Sequence of chain 1.B:
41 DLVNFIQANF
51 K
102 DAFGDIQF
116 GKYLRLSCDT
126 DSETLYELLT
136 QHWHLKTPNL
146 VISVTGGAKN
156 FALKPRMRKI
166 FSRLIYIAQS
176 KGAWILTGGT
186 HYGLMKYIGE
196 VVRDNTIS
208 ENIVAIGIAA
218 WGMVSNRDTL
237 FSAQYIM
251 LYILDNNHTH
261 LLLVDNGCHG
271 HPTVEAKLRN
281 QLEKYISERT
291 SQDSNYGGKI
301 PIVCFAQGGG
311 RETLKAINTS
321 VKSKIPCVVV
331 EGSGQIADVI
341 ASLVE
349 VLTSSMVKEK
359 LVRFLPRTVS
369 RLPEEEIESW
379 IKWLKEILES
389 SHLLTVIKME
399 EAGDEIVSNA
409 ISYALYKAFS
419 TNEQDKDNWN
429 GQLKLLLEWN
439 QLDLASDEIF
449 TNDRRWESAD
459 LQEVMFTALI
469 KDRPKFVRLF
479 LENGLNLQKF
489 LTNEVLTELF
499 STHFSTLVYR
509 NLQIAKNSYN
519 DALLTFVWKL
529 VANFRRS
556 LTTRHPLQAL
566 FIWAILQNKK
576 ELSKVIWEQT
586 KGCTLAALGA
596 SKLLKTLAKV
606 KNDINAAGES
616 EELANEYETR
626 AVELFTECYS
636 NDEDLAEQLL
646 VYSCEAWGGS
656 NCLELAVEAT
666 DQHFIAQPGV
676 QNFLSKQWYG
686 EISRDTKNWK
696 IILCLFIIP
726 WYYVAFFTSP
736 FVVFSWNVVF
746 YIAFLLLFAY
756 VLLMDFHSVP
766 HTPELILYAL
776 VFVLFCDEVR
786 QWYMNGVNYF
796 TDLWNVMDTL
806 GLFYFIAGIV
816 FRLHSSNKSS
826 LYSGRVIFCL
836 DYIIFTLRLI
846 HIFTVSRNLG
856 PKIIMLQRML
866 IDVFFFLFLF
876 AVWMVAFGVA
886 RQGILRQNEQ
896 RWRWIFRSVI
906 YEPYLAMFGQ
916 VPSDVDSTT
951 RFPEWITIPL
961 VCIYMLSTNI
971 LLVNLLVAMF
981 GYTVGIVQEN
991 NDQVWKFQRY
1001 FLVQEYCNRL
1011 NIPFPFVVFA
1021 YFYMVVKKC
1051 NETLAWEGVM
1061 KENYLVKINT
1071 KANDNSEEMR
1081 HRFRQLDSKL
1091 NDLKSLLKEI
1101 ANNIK

Binding-site contacts:
Ligand atom C3A contacts residue PHE739 of chain 1.B at 4.2 Å (hydrophobic).
Ligand atom O51 contacts residue ARG999 of chain 1.B at 2.7 Å (salt-bridge).
Ligand atom O1 contacts residue ASN693 of chain 1.B at 3.9 Å.
Ligand atom P5 contacts residue SER680 of chain 1.B at 3.8 Å.
Ligand atom O6 contacts residue TYR684 of chain 1.B at 4.1 Å.
Ligand atom O11 contacts residue SER851 of chain 1.B at 2.8 Å (h-bond).
Ligand atom O11 contacts residue ASN853 of chain 1.B at 3.9 Å.
Ligand atom O51 contacts residue ARG689 of chain 1.B at 4.2 Å.
Ligand atom C7B contacts residue ILE747 of chain 1.B at 4.2 Å (hydrophobic).
Ligand atom C1C contacts residue SER851 of chain 1.B at 3.8 Å.
Ligand atom C2A contacts residue PHE736 of chain 1.B at 3.7 Å (hydrophobic).
Ligand atom O13 contacts residue ASN693 of chain 1.B at 4.0 Å.
Ligand atom P4 contacts residue ARG852 of chain 1.B at 4.1 Å.
Ligand atom P5 contacts residue ARG689 of chain 1.B at 3.4 Å.
Ligand atom O41 contacts residue LYS606 of chain 1.C at 2.4 Å (salt-bridge).
Ligand atom O53 contacts residue ARG689 of chain 1.B at 3.4 Å (salt-bridge).
Ligand atom C3A contacts residue PHE736 of chain 1.B at 3.6 Å (hydrophobic).
Ligand atom O1A contacts residue ILE697 of chain 1.B at 3.9 Å.
Ligand atom P5 contacts residue LYS606 of chain 1.C at 3.9 Å.
Ligand atom C2 contacts residue ARG852 of chain 1.B at 3.7 Å.
Ligand atom P4 contacts residue LYS606 of chain 1.C at 3.6 Å.
Ligand atom O1B contacts residue LEU854 of chain 1.B at 4.1 Å.
Ligand atom C8A contacts residue PHE701 of chain 1.B at 3.8 Å (hydrophobic).
Ligand atom O52 contacts residue ARG689 of chain 1.B at 2.3 Å (salt-bridge).
Ligand atom O51 contacts residue SER680 of chain 1.B at 3.2 Å (h-bond).
Ligand atom O4 contacts residue LYS606 of chain 1.C at 3.8 Å.
Ligand atom O4 contacts residue ARG852 of chain 1.B at 3.8 Å.
Ligand atom O1B contacts residue SER851 of chain 1.B at 3.6 Å.
Ligand atom C1 contacts residue ARG852 of chain 1.B at 4.2 Å.
Ligand atom O52 contacts residue LYS606 of chain 1.C at 3.8 Å.
Ligand atom O53 contacts residue LYS606 of chain 1.C at 3.4 Å (salt-bridge).
Ligand atom O11 contacts residue ARG852 of chain 1.B at 3.0 Å (salt-bridge).
Ligand atom O52 contacts residue SER680 of chain 1.B at 3.2 Å (h-bond).
Ligand atom O42 contacts residue ARG852 of chain 1.B at 3.5 Å (salt-bridge).
Ligand atom C5A contacts residue SER740 of chain 1.B at 3.9 Å.
Ligand atom O3 contacts residue ARG852 of chain 1.B at 3.3 Å.
Ligand atom O5 contacts residue LYS606 of chain 1.C at 3.7 Å.
Ligand atom C3 contacts residue ARG852 of chain 1.B at 3.6 Å.
Ligand atom C6B contacts residue PHE848 of chain 1.B at 3.9 Å (hydrophobic).
Ligand atom P1 contacts residue SER851 of chain 1.B at 4.2 Å.

Sequence of chain 1.C:
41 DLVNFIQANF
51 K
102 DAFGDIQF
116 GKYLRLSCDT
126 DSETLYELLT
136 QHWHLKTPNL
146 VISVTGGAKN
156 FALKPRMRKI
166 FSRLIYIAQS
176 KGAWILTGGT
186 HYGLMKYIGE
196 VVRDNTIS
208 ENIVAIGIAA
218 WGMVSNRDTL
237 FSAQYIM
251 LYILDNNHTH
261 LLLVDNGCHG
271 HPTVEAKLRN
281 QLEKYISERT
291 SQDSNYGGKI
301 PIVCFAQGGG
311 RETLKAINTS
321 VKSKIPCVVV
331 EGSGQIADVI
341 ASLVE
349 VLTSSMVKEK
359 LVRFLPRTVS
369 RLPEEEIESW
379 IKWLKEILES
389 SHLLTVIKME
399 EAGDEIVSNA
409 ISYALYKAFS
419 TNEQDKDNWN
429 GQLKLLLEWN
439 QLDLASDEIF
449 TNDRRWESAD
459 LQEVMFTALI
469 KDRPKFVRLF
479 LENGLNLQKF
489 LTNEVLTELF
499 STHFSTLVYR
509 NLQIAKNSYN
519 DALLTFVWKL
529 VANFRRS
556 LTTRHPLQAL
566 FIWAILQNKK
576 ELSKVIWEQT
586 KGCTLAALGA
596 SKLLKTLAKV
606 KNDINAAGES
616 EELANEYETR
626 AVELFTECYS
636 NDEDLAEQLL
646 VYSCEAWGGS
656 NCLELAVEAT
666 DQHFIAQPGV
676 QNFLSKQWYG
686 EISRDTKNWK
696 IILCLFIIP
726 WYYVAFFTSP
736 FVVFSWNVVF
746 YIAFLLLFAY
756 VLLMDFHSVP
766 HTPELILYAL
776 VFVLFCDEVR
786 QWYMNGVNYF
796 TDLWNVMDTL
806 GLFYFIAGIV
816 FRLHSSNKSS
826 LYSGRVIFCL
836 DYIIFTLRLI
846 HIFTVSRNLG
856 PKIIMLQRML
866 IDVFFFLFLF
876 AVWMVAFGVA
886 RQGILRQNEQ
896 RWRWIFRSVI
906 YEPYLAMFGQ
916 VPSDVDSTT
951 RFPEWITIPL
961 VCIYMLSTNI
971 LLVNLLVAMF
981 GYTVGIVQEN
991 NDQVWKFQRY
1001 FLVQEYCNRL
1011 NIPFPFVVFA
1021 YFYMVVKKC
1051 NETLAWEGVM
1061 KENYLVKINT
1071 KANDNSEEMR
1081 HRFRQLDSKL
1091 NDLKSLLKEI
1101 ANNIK

The small molecule below binds the protein below.
Small molecule (SMILES): CCCCCCCC(=O)OC[C@H](COP(=O)(O)O[C@@H]1[C@H](O)[C@H](O)[C@@H](OP(=O)(O)O)[C@H](OP(=O)(O)O)[C@H]1O)OC(=O)CCCCCCC